The small molecule below binds the protein below.
Small molecule (SMILES): Cc1noc(N)c1-c1ccccc1

Sequence of chain 1.A:
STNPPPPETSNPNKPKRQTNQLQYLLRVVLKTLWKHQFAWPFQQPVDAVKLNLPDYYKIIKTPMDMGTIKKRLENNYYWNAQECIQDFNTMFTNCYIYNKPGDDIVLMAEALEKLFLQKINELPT

Binding-site contacts:
Ligand atom NAA contacts residue ILE106 of chain 1.A at 4.2 Å.
Ligand atom OAB contacts residue ILE106 of chain 1.A at 4.4 Å.
Ligand atom CAD contacts residue ILE106 of chain 1.A at 3.6 Å (hydrophobic).
Ligand atom CAK contacts residue FMT1 of chain 1.C at 4.1 Å.
Ligand atom CAH contacts residue LEU52 of chain 1.A at 4.3 Å (hydrophobic).
Ligand atom CAK contacts residue PRO42 of chain 1.A at 4.5 Å (hydrophobic).
Ligand atom CAC contacts residue ASN100 of chain 1.A at 3.6 Å.
Ligand atom NAA contacts residue ASN100 of chain 1.A at 3.8 Å.
Ligand atom OAB contacts residue TYR57 of chain 1.A at 4.0 Å.
Ligand atom CAM contacts residue LEU52 of chain 1.A at 3.5 Å (hydrophobic).
Ligand atom CAG contacts residue ILE106 of chain 1.A at 4.0 Å (hydrophobic).
Ligand atom CAL contacts residue PRO42 of chain 1.A at 3.9 Å (hydrophobic).
Ligand atom CAC contacts residue LEU54 of chain 1.A at 4.0 Å (hydrophobic).
Ligand atom CAK contacts residue LEU52 of chain 1.A at 3.8 Å (hydrophobic).
Ligand atom CAC contacts residue ILE106 of chain 1.A at 4.0 Å (hydrophobic).
Ligand atom CAL contacts residue LEU52 of chain 1.A at 3.5 Å (hydrophobic).
Ligand atom CAG contacts residue VAL47 of chain 1.A at 3.9 Å (hydrophobic).
Ligand atom CAI contacts residue FMT1 of chain 1.C at 4.0 Å.
Ligand atom CAK contacts residue TRP41 of chain 1.A at 4.0 Å (hydrophobic).
Ligand atom CAI contacts residue ILE106 of chain 1.A at 3.6 Å (hydrophobic).
Ligand atom CAH contacts residue ILE106 of chain 1.A at 3.7 Å (hydrophobic).
Ligand atom CAL contacts residue TRP41 of chain 1.A at 4.1 Å (hydrophobic).
Ligand atom NAF contacts residue ILE106 of chain 1.A at 4.1 Å.
Ligand atom OAB contacts residue ASN100 of chain 1.A at 3.0 Å (h-bond).
Ligand atom CAD contacts residue LEU54 of chain 1.A at 4.5 Å (hydrophobic).
Ligand atom OAB contacts residue TYR99 of chain 1.A at 3.8 Å.
Ligand atom CAE contacts residue VAL47 of chain 1.A at 4.1 Å (hydrophobic).
Ligand atom CAC contacts residue TYR99 of chain 1.A at 4.4 Å (hydrophobic).
Ligand atom CAE contacts residue ILE106 of chain 1.A at 3.7 Å (hydrophobic).
Ligand atom CAM contacts residue ILE106 of chain 1.A at 4.2 Å (hydrophobic).
Ligand atom CAG contacts residue PHE43 of chain 1.A at 4.1 Å (hydrophobic).
Ligand atom NAA contacts residue TYR57 of chain 1.A at 4.1 Å.
Ligand atom CAG contacts residue PRO42 of chain 1.A at 3.6 Å (hydrophobic).
Ligand atom CAJ contacts residue ILE106 of chain 1.A at 4.1 Å (hydrophobic).
Ligand atom NAF contacts residue ASN100 of chain 1.A at 3.2 Å (h-bond).
Ligand atom NAF contacts residue TYR99 of chain 1.A at 4.1 Å.
Ligand atom CAM contacts residue PRO42 of chain 1.A at 4.0 Å (hydrophobic).
Ligand atom CAJ contacts residue FMT1 of chain 1.C at 3.6 Å.
Ligand atom NAF contacts residue LEU54 of chain 1.A at 3.7 Å.
Ligand atom NAA contacts residue VAL47 of chain 1.A at 4.1 Å.